Binding-site contacts:
Ligand atom OP2 contacts residue NA1 of chain 1.H at 3.9 Å.
Ligand atom C4' contacts residue GLY64 of chain 1.A at 3.3 Å.
Ligand atom O3' contacts residue ILE69 of chain 1.A at 3.6 Å.
Ligand atom C3' contacts residue LYS68 of chain 1.A at 3.9 Å.
Ligand atom OP1 contacts residue GLY66 of chain 1.A at 2.9 Å (h-bond).
Ligand atom O3' contacts residue GLY64 of chain 1.A at 3.5 Å.
Ligand atom N1 contacts residue HIS34 of chain 1.A at 3.9 Å.
Ligand atom OP2 contacts residue GLY66 of chain 1.A at 3.8 Å.
Ligand atom OP1 contacts residue THR67 of chain 1.A at 3.8 Å.
Ligand atom OP2 contacts residue VAL65 of chain 1.A at 3.9 Å.
Ligand atom C5' contacts residue TYR39 of chain 1.A at 3.6 Å (hydrophobic).
Ligand atom OP1 contacts residue ILE69 of chain 1.A at 2.9 Å (h-bond).
Ligand atom OP2 contacts residue LYS68 of chain 1.A at 3.0 Å (salt-bridge).
Ligand atom OP2 contacts residue THR67 of chain 1.A at 3.6 Å.
Ligand atom OP1 contacts residue VAL65 of chain 1.A at 3.6 Å.
Ligand atom C5' contacts residue GLY64 of chain 1.A at 3.3 Å.
Ligand atom OP2 contacts residue GLY66 of chain 1.A at 3.8 Å.
Ligand atom P contacts residue NA1 of chain 1.H at 3.8 Å.
Ligand atom OP1 contacts residue LYS35 of chain 1.A at 3.1 Å (salt-bridge).
Ligand atom P contacts residue ILE69 of chain 1.A at 3.8 Å.
Ligand atom P contacts residue GLY64 of chain 1.A at 3.8 Å.
Ligand atom C5' contacts residue GLY66 of chain 1.A at 3.4 Å.
Ligand atom OP1 contacts residue LYS68 of chain 1.A at 3.5 Å (salt-bridge).
Ligand atom N7 contacts residue LYS35 of chain 1.A at 3.8 Å.
Ligand atom OP1 contacts residue NA1 of chain 1.H at 2.9 Å (h-bond).
Ligand atom C8 contacts residue LYS35 of chain 1.A at 3.8 Å.
Ligand atom P contacts residue LYS68 of chain 1.A at 3.7 Å.
Ligand atom O5' contacts residue GLY66 of chain 1.A at 3.4 Å.
Ligand atom P contacts residue GLY66 of chain 1.A at 3.6 Å.
Ligand atom OP1 contacts residue LEU62 of chain 1.A at 3.9 Å.
Ligand atom OP1 contacts residue PRO63 of chain 1.A at 3.7 Å.
Ligand atom OP1 contacts residue GLY64 of chain 1.A at 2.8 Å (h-bond).
Ligand atom O4' contacts residue ALA38 of chain 1.A at 3.8 Å.
Ligand atom P contacts residue LYS35 of chain 1.A at 3.8 Å.
Ligand atom N3 contacts residue ALA38 of chain 1.A at 3.5 Å.
Ligand atom C3' contacts residue GLY66 of chain 1.A at 3.7 Å.
Ligand atom OP2 contacts residue LYS68 of chain 1.A at 3.4 Å.
Ligand atom P contacts residue LYS68 of chain 1.A at 3.7 Å.
Ligand atom OP2 contacts residue LYS35 of chain 1.A at 3.8 Å.
Ligand atom O3' contacts residue VAL65 of chain 1.A at 3.9 Å.

Sequence of chain 1.A:
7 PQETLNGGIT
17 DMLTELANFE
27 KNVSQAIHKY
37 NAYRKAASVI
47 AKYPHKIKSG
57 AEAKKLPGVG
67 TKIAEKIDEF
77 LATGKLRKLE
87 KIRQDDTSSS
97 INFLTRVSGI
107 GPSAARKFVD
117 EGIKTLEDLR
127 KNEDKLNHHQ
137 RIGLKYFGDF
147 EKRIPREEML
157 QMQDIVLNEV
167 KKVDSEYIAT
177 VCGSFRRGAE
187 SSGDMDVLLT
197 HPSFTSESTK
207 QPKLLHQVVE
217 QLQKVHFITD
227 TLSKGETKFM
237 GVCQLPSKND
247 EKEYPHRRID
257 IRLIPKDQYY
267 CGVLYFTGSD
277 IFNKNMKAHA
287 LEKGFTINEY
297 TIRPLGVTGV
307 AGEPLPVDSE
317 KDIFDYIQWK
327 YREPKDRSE

This small molecule binds to this protein.
Small molecule (SMILES): Cc1cn([C@H]2C[C@H](O[P](=O)(O)OC[C@H]3O[C@@H](n4ccc(N)nc4=O)C[C@@H]3O[P](=O)(O)OC[C@H]3O[C@@H](n4cnc5c(=O)nc(N)[nH]c54)C[C@@H]3O[P](=O)(O)OC[C@H]3O[C@@H](n4cnc5c(=O)nc(N)[nH]c54)C[C@@H]3O)[C@@H](CO[P](=O)(O)O[C@H]3C[C@H](n4cnc5c(=O)nc(N)[nH]c54)O[C@@H]3COP(=O)=O)O2)c(=O)[nH]c1=O